This small molecule binds to this protein.
Small molecule (SMILES): CCN(CC)C(=O)C[C@H](NC(=O)CCc1ccccc1)C(=O)N[C@@H](COC)C(=O)NCc1cccc2ccccc12

Binding-site contacts:
Ligand atom N06 contacts residue GLY47 of chain 1.H at 2.7 Å (h-bond).
Ligand atom C15 contacts residue ALA49 of chain 1.H at 3.5 Å (hydrophobic).
Ligand atom C10 contacts residue ILE45 of chain 1.H at 3.2 Å (hydrophobic).
Ligand atom N03 contacts residue THR21 of chain 1.H at 2.8 Å (h-bond).
Ligand atom C12 contacts residue VAL31 of chain 1.H at 3.5 Å (hydrophobic).
Ligand atom N06 contacts residue THR1 of chain 1.H at 3.5 Å (h-bond).
Ligand atom O30 contacts residue SER27 of chain 1.H at 2.8 Å (h-bond).
Ligand atom C36 contacts residue ALA126 of chain 1.I at 3.6 Å (hydrophobic).
Ligand atom C23 contacts residue SER20 of chain 1.H at 3.5 Å.
Ligand atom C14 contacts residue VAL31 of chain 1.H at 3.5 Å (hydrophobic).
Ligand atom C07 contacts residue LYS33 of chain 1.H at 3.6 Å.
Ligand atom C04 contacts residue GLY47 of chain 1.H at 3.5 Å.
Ligand atom C16 contacts residue VAL31 of chain 1.H at 3.4 Å (hydrophobic).
Ligand atom C09 contacts residue LYS33 of chain 1.H at 3.5 Å.
Ligand atom C17 contacts residue VAL31 of chain 1.H at 3.4 Å (hydrophobic).
Ligand atom C13 contacts residue VAL31 of chain 1.H at 3.5 Å (hydrophobic).
Ligand atom C22 contacts residue GLN22 of chain 1.H at 3.6 Å.
Ligand atom C07 contacts residue THR1 of chain 1.H at 3.0 Å.
Ligand atom C15 contacts residue VAL31 of chain 1.H at 3.4 Å (hydrophobic).
Ligand atom O18 contacts residue SER20 of chain 1.H at 3.4 Å.
Ligand atom C38 contacts residue MET95 of chain 1.I at 3.5 Å (hydrophobic).
Ligand atom C24 contacts residue GLN22 of chain 1.H at 3.4 Å.
Ligand atom C05 contacts residue GLY47 of chain 1.H at 3.4 Å.
Ligand atom C19 contacts residue THR21 of chain 1.H at 3.5 Å.
Ligand atom C27 contacts residue ASP124 of chain 1.I at 3.6 Å.
Ligand atom C16 contacts residue ALA49 of chain 1.H at 3.6 Å (hydrophobic).
Ligand atom C28 contacts residue ASP124 of chain 1.I at 3.5 Å.
Ligand atom C27 contacts residue PHE123 of chain 1.I at 3.5 Å (hydrophobic).
Ligand atom N31 contacts residue ASP124 of chain 1.I at 3.0 Å (salt-bridge).
Ligand atom C14 contacts residue ALA49 of chain 1.H at 3.6 Å (hydrophobic).
Ligand atom O41 contacts residue GLN22 of chain 1.H at 3.6 Å.
Ligand atom C10 contacts residue LYS33 of chain 1.H at 3.5 Å.
Ligand atom O01 contacts residue ALA49 of chain 1.H at 3.0 Å (h-bond).
Ligand atom C37 contacts residue LEU91 of chain 1.I at 3.6 Å (hydrophobic).
Ligand atom C22 contacts residue THR21 of chain 1.H at 3.6 Å.
Ligand atom O30 contacts residue GLN22 of chain 1.H at 2.5 Å (h-bond).
Ligand atom O18 contacts residue THR21 of chain 1.H at 3.5 Å (h-bond).
Ligand atom C09 contacts residue ILE45 of chain 1.H at 3.2 Å (hydrophobic).
Ligand atom C02 contacts residue THR21 of chain 1.H at 3.5 Å.
Ligand atom C29 contacts residue TRP129 of chain 1.I at 3.4 Å (hydrophobic).

Sequence of chain 1.I:
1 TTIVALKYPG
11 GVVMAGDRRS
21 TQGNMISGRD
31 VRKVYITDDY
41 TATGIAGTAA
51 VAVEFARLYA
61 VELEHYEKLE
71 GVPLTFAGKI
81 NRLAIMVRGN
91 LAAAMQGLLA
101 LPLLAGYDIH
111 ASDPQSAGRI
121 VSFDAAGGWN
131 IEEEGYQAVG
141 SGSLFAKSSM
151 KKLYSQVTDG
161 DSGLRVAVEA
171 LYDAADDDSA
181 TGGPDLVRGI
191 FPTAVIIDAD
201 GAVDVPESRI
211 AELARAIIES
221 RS

Sequence of chain 1.H:
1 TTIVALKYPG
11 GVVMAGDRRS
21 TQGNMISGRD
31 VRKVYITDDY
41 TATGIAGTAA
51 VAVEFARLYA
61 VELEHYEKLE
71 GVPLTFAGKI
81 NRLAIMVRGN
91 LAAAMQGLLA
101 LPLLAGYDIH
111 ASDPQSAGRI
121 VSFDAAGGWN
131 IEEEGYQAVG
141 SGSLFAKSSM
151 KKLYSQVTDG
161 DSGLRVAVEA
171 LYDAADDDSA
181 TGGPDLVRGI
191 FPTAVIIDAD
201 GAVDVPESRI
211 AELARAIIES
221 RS